Binding-site contacts:
Ligand atom C5 contacts residue ASN461 of chain 1.B at 4.1 Å.
Ligand atom C2 contacts residue ASN409 of chain 1.B at 2.5 Å.
Ligand atom O6 contacts residue LYS457 of chain 1.B at 2.9 Å (salt-bridge).
Ligand atom C4 contacts residue ASN409 of chain 1.B at 4.0 Å.
Ligand atom C1 contacts residue ASN461 of chain 1.B at 4.3 Å.
Ligand atom C2 contacts residue ASN461 of chain 1.B at 4.1 Å.
Ligand atom O6 contacts residue ASN409 of chain 1.B at 4.5 Å.
Ligand atom O5 contacts residue ASN409 of chain 1.B at 2.4 Å (h-bond).
Ligand atom C3 contacts residue ASN409 of chain 1.B at 3.5 Å.
Ligand atom C3 contacts residue ASN461 of chain 1.B at 4.4 Å.
Ligand atom C4 contacts residue ASN461 of chain 1.B at 3.8 Å.
Ligand atom C7 contacts residue ASN409 of chain 1.B at 3.1 Å.
Ligand atom C8 contacts residue ASN409 of chain 1.B at 2.9 Å.
Ligand atom N2 contacts residue ASN409 of chain 1.B at 2.5 Å (h-bond).
Ligand atom C8 contacts residue GLY432 of chain 1.B at 4.2 Å.
Ligand atom O5 contacts residue ASN461 of chain 1.B at 3.7 Å.
Ligand atom C6 contacts residue ASN409 of chain 1.B at 4.3 Å.
Ligand atom C6 contacts residue LYS457 of chain 1.B at 4.2 Å.
Ligand atom O7 contacts residue ASN409 of chain 1.B at 4.3 Å.
Ligand atom C5 contacts residue ASN409 of chain 1.B at 3.1 Å.
Ligand atom C6 contacts residue ASN461 of chain 1.B at 3.5 Å.
Ligand atom C1 contacts residue ASN409 of chain 1.B at 1.4 Å.

Sequence of chain 1.B:
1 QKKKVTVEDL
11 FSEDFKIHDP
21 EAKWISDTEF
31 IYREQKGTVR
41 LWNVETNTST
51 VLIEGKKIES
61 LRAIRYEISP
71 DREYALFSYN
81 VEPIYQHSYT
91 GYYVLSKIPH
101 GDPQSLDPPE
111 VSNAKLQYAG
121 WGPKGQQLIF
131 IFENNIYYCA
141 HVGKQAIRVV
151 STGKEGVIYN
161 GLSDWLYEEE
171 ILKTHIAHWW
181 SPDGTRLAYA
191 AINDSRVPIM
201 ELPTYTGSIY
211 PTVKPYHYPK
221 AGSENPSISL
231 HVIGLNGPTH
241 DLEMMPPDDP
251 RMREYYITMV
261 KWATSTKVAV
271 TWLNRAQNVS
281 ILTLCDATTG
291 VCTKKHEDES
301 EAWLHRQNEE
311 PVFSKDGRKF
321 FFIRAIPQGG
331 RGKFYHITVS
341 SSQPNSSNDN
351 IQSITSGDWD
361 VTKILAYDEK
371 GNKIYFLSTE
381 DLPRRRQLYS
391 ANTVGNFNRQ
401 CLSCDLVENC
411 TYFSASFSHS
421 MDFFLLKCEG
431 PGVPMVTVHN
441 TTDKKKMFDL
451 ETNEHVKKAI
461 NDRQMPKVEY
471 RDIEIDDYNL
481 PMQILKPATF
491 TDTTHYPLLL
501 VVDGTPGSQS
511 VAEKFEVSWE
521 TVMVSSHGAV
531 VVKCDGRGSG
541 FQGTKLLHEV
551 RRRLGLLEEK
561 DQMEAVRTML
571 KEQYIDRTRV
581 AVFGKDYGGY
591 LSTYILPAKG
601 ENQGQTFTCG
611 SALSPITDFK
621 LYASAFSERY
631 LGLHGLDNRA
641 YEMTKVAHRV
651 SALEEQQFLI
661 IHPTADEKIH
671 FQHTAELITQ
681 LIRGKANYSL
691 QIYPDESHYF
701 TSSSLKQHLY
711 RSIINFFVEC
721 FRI

A small-molecule ligand and the protein it binds are described below.
Small molecule (SMILES): CC(=O)N[C@H]1[C@H](O[C@H]2[C@H](O)[C@@H](NC(C)=O)CO[C@@H]2CO)O[C@H](CO)[C@@H](O)[C@@H]1O